The protein below binds the small molecule below.
Small molecule (SMILES): CCn1c(-c2nonc2N)nc2c(C#CC(C)(C)O)nc(OC[C@H](N)Cc3ccccc3)cc21

Sequence of chain 1.D:
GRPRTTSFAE

Sequence of chain 1.B:
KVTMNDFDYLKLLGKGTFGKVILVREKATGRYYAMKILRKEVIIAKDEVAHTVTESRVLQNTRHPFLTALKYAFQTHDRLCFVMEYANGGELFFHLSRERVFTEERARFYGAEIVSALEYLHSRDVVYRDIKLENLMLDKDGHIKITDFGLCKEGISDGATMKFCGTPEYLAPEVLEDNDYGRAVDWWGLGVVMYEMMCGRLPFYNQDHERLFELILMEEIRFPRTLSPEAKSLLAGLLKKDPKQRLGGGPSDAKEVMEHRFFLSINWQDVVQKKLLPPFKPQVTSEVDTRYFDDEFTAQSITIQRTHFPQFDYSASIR

Binding-site contacts:
Ligand atom C4 contacts residue GLY19 of chain 1.B at 3.4 Å.
Ligand atom C20 contacts residue PHE82 of chain 1.B at 3.7 Å (hydrophobic).
Ligand atom C17 contacts residue THR147 of chain 1.B at 3.1 Å.
Ligand atom C3 contacts residue LEU38 of chain 1.B at 3.6 Å (hydrophobic).
Ligand atom C5 contacts residue GLY16 of chain 1.B at 3.7 Å.
Ligand atom C13 contacts residue ASP148 of chain 1.B at 3.5 Å.
Ligand atom N2 contacts residue TYR86 of chain 1.B at 3.7 Å.
Ligand atom O3 contacts residue ASP148 of chain 1.B at 3.4 Å.
Ligand atom O2 contacts residue MET137 of chain 1.B at 3.6 Å.
Ligand atom C19 contacts residue THR147 of chain 1.B at 3.6 Å.
Ligand atom N4 contacts residue LYS36 of chain 1.B at 3.7 Å.
Ligand atom C20 contacts residue GLU55 of chain 1.B at 3.6 Å.
Ligand atom C17 contacts residue ASP148 of chain 1.B at 3.4 Å.
Ligand atom C14 contacts residue THR147 of chain 1.B at 3.2 Å.
Ligand atom C12 contacts residue THR147 of chain 1.B at 3.2 Å.
Ligand atom N2 contacts residue GLU85 of chain 1.B at 3.7 Å.
Ligand atom C9 contacts residue MET137 of chain 1.B at 3.4 Å (hydrophobic).
Ligand atom N3 contacts residue MET84 of chain 1.B at 3.3 Å (h-bond).
Ligand atom O2 contacts residue PHE294 of chain 1.B at 3.6 Å.
Ligand atom C8 contacts residue ALA34 of chain 1.B at 3.4 Å (hydrophobic).
Ligand atom O3 contacts residue GLU55 of chain 1.B at 2.7 Å (salt-bridge).
Ligand atom C16 contacts residue MET137 of chain 1.B at 3.7 Å (hydrophobic).
Ligand atom C20 contacts residue MET84 of chain 1.B at 3.6 Å (hydrophobic).
Ligand atom N2 contacts residue ALA87 of chain 1.B at 3.1 Å (h-bond).
Ligand atom C13 contacts residue THR147 of chain 1.B at 3.0 Å.
Ligand atom C5 contacts residue VAL21 of chain 1.B at 3.5 Å (hydrophobic).
Ligand atom N2 contacts residue ALA34 of chain 1.B at 3.3 Å.
Ligand atom C22 contacts residue VAL21 of chain 1.B at 3.5 Å (hydrophobic).
Ligand atom C22 contacts residue GLY14 of chain 1.B at 3.6 Å.
Ligand atom N7 contacts residue SER7 of chain 1.D at 3.4 Å (h-bond).
Ligand atom N4 contacts residue ASP148 of chain 1.B at 3.7 Å.
Ligand atom N7 contacts residue ASP148 of chain 1.B at 3.1 Å (salt-bridge).
Ligand atom N6 contacts residue THR147 of chain 1.B at 3.1 Å (h-bond).
Ligand atom C4 contacts residue LYS20 of chain 1.B at 3.5 Å.
Ligand atom O3 contacts residue PHE149 of chain 1.B at 3.2 Å (h-bond).
Ligand atom N3 contacts residue ALA34 of chain 1.B at 3.5 Å.
Ligand atom C18 contacts residue GLU55 of chain 1.B at 3.7 Å.
Ligand atom N1 contacts residue MET137 of chain 1.B at 3.3 Å.
Ligand atom C7 contacts residue ASP148 of chain 1.B at 3.5 Å.
Ligand atom N3 contacts residue GLU85 of chain 1.B at 3.5 Å (salt-bridge).